Sequence of chain 1.A:
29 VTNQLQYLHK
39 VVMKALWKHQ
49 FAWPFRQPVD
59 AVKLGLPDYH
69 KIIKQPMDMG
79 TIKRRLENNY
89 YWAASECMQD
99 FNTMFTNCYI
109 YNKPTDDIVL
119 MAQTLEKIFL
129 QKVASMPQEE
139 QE

Binding-site contacts:
Ligand atom C7 contacts residue PRO52 of chain 1.A at 3.6 Å (hydrophobic).
Ligand atom C10 contacts residue LEU62 of chain 1.A at 3.8 Å (hydrophobic).
Ligand atom O3 contacts residue ILE116 of chain 1.A at 4.1 Å.
Ligand atom C14 contacts residue MET119 of chain 1.A at 3.8 Å (hydrophobic).
Ligand atom O2 contacts residue LEU62 of chain 1.A at 4.1 Å.
Ligand atom O1 contacts residue VAL57 of chain 1.A at 4.3 Å.
Ligand atom C1 contacts residue ILE116 of chain 1.A at 3.9 Å (hydrophobic).
Ligand atom N1 contacts residue VAL57 of chain 1.A at 4.1 Å.
Ligand atom C8 contacts residue PRO52 of chain 1.A at 3.9 Å (hydrophobic).
Ligand atom C6 contacts residue ILE116 of chain 1.A at 4.1 Å (hydrophobic).
Ligand atom C13 contacts residue PRO52 of chain 1.A at 4.3 Å (hydrophobic).
Ligand atom N1 contacts residue CYS106 of chain 1.A at 3.9 Å.
Ligand atom C11 contacts residue LEU62 of chain 1.A at 4.1 Å (hydrophobic).
Ligand atom C12 contacts residue LEU62 of chain 1.A at 4.2 Å (hydrophobic).
Ligand atom C3 contacts residue ASN110 of chain 1.A at 3.6 Å.
Ligand atom C2 contacts residue VAL57 of chain 1.A at 4.0 Å (hydrophobic).
Ligand atom C5 contacts residue VAL57 of chain 1.A at 4.2 Å (hydrophobic).
Ligand atom C1 contacts residue PHE53 of chain 1.A at 3.3 Å (hydrophobic).
Ligand atom C5 contacts residue ILE116 of chain 1.A at 4.0 Å (hydrophobic).
Ligand atom O1 contacts residue ASN110 of chain 1.A at 3.0 Å (h-bond).
Ligand atom C1 contacts residue PRO52 of chain 1.A at 3.7 Å (hydrophobic).
Ligand atom N2 contacts residue TRP51 of chain 1.A at 4.1 Å.
Ligand atom C9 contacts residue LEU62 of chain 1.A at 3.9 Å (hydrophobic).
Ligand atom C15 contacts residue ILE116 of chain 1.A at 4.0 Å (hydrophobic).
Ligand atom C7 contacts residue LEU62 of chain 1.A at 3.7 Å (hydrophobic).
Ligand atom C10 contacts residue TRP51 of chain 1.A at 3.7 Å (hydrophobic).
Ligand atom O1 contacts residue TYR67 of chain 1.A at 4.1 Å.
Ligand atom C15 contacts residue MET119 of chain 1.A at 3.8 Å (hydrophobic).
Ligand atom C8 contacts residue LEU62 of chain 1.A at 3.6 Å (hydrophobic).
Ligand atom C12 contacts residue ILE116 of chain 1.A at 4.0 Å (hydrophobic).
Ligand atom C14 contacts residue TRP51 of chain 1.A at 3.6 Å (hydrophobic).
Ligand atom C2 contacts residue ILE116 of chain 1.A at 3.9 Å (hydrophobic).
Ligand atom C4 contacts residue LEU64 of chain 1.A at 3.7 Å (hydrophobic).
Ligand atom C4 contacts residue ASN110 of chain 1.A at 3.4 Å.
Ligand atom C6 contacts residue LEU62 of chain 1.A at 4.0 Å (hydrophobic).
Ligand atom C9 contacts residue PRO52 of chain 1.A at 4.2 Å (hydrophobic).
Ligand atom C13 contacts residue TRP51 of chain 1.A at 3.9 Å (hydrophobic).
Ligand atom N1 contacts residue ASN110 of chain 1.A at 3.8 Å.
Ligand atom C4 contacts residue TYR109 of chain 1.A at 4.0 Å (hydrophobic).
Ligand atom C13 contacts residue ILE116 of chain 1.A at 4.0 Å (hydrophobic).

This protein binds this small molecule.
Small molecule (SMILES): Cc1ccc(-c2c(C)noc2C)cc1S(=O)(=O)NC1C=C1